The protein below binds the small molecule below.
Small molecule (SMILES): CC(=O)N[C@H]1[C@H](O[C@H]2[C@H](O)[C@@H](NC(C)=O)CO[C@@H]2CO)O[C@H](CO)[C@@H](O)[C@@H]1O

Binding-site contacts:
Ligand atom C1 contacts residue ASN19 of chain 5.Z at 1.9 Å.
Ligand atom O5 contacts residue ASN19 of chain 5.Z at 2.2 Å (h-bond).
Ligand atom O7 contacts residue ASN19 of chain 5.Z at 4.5 Å.
Ligand atom N2 contacts residue ASN19 of chain 5.Z at 4.0 Å.
Ligand atom C3 contacts residue ASN19 of chain 5.Z at 4.4 Å.
Ligand atom O6 contacts residue ASN19 of chain 5.Z at 4.5 Å.
Ligand atom C5 contacts residue ASN19 of chain 5.Z at 3.4 Å.
Ligand atom C6 contacts residue ASN19 of chain 5.Z at 4.1 Å.
Ligand atom C2 contacts residue ASN19 of chain 5.Z at 3.4 Å.

Sequence of chain 5.Z:
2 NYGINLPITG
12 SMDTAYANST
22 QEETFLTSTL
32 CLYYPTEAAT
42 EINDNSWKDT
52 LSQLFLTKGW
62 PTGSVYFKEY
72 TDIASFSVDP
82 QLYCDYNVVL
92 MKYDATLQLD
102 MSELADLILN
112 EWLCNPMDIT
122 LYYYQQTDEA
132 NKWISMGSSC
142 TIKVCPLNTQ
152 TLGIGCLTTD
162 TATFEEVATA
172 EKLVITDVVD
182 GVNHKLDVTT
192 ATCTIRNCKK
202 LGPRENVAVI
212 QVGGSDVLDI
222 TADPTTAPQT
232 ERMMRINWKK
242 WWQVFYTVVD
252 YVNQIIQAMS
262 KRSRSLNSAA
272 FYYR